Sequence of chain 1.A:
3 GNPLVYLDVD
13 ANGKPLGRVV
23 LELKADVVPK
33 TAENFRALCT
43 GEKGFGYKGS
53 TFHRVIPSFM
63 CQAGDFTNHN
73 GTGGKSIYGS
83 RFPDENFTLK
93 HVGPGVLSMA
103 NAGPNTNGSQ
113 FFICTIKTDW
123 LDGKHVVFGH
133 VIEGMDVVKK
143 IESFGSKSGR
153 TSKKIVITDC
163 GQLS

This protein binds this small molecule.
Small molecule (SMILES): CC(=O)c1cccc(N)c1

Binding-site contacts:
Ligand atom CAF contacts residue ALA104 of chain 1.A at 4.1 Å (hydrophobic).
Ligand atom OAC contacts residue THR74 of chain 1.A at 3.2 Å (h-bond).
Ligand atom CAG contacts residue GLN112 of chain 1.A at 4.2 Å.
Ligand atom NAB contacts residue THR108 of chain 1.A at 2.9 Å (h-bond).
Ligand atom CAE contacts residue ALA104 of chain 1.A at 4.3 Å (hydrophobic).
Ligand atom CAI contacts residue THR108 of chain 1.A at 3.8 Å.
Ligand atom CAD contacts residue GLN112 of chain 1.A at 3.5 Å.
Ligand atom CAJ contacts residue GLY73 of chain 1.A at 4.0 Å.
Ligand atom CAF contacts residue GLN112 of chain 1.A at 3.7 Å.
Ligand atom CAJ contacts residue ALA104 of chain 1.A at 3.9 Å (hydrophobic).
Ligand atom CAE contacts residue ASN103 of chain 1.A at 3.6 Å.
Ligand atom NAB contacts residue GLY110 of chain 1.A at 3.5 Å (h-bond).
Ligand atom CAH contacts residue GLY73 of chain 1.A at 4.3 Å.
Ligand atom CAA contacts residue ALA104 of chain 1.A at 4.2 Å (hydrophobic).
Ligand atom NAB contacts residue ASN109 of chain 1.A at 4.1 Å.
Ligand atom CAE contacts residue ALA102 of chain 1.A at 3.8 Å (hydrophobic).
Ligand atom NAB contacts residue ALA102 of chain 1.A at 3.9 Å.
Ligand atom CAI contacts residue GLN112 of chain 1.A at 4.0 Å.
Ligand atom CAH contacts residue ARG83 of chain 1.A at 3.8 Å.
Ligand atom CAG contacts residue ARG83 of chain 1.A at 3.5 Å.
Ligand atom CAI contacts residue ALA104 of chain 1.A at 4.4 Å (hydrophobic).
Ligand atom OAC contacts residue ARG83 of chain 1.A at 2.9 Å (salt-bridge).
Ligand atom CAI contacts residue ASN103 of chain 1.A at 4.0 Å.
Ligand atom CAF contacts residue GLY73 of chain 1.A at 3.2 Å.
Ligand atom NAB contacts residue ASN103 of chain 1.A at 4.2 Å.
Ligand atom CAA contacts residue THR74 of chain 1.A at 3.8 Å.
Ligand atom CAH contacts residue ALA104 of chain 1.A at 4.0 Å (hydrophobic).
Ligand atom CAG contacts residue THR108 of chain 1.A at 4.2 Å.
Ligand atom CAJ contacts residue GLN112 of chain 1.A at 4.1 Å.
Ligand atom CAD contacts residue ASN103 of chain 1.A at 3.8 Å.
Ligand atom CAE contacts residue GLN112 of chain 1.A at 3.6 Å.
Ligand atom NAB contacts residue ARG83 of chain 1.A at 4.1 Å.
Ligand atom CAH contacts residue THR74 of chain 1.A at 3.4 Å.
Ligand atom CAJ contacts residue THR74 of chain 1.A at 4.2 Å.
Ligand atom CAI contacts residue ALA102 of chain 1.A at 4.3 Å (hydrophobic).
Ligand atom CAF contacts residue ASN103 of chain 1.A at 4.3 Å.
Ligand atom CAG contacts residue ALA104 of chain 1.A at 4.3 Å (hydrophobic).
Ligand atom CAD contacts residue GLY73 of chain 1.A at 3.8 Å.
Ligand atom CAA contacts residue GLY73 of chain 1.A at 4.0 Å.
Ligand atom CAJ contacts residue ARG83 of chain 1.A at 4.1 Å.